Sequence of chain 1.A:
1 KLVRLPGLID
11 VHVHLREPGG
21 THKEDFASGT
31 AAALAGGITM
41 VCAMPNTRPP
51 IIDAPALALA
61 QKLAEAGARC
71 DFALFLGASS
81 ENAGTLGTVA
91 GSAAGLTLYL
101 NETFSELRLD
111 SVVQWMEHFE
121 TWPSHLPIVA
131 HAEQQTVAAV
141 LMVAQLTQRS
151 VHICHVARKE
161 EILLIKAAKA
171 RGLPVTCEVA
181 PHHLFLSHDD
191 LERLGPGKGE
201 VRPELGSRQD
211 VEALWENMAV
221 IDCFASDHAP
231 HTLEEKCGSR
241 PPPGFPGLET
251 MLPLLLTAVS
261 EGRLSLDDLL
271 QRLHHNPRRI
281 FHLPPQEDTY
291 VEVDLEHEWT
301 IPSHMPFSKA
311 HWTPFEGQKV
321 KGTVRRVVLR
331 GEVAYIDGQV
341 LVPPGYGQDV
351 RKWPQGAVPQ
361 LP

Binding-site contacts:
Ligand atom O2 contacts residue VAL201 of chain 1.A at 3.6 Å.
Ligand atom O41 contacts residue HIS14 of chain 1.A at 3.3 Å (h-bond).
Ligand atom C6 contacts residue ARG202 of chain 1.A at 3.8 Å.
Ligand atom O42 contacts residue PRO243 of chain 1.A at 3.1 Å (h-bond).
Ligand atom C6 contacts residue ZN1 of chain 1.H at 4.2 Å.
Ligand atom C2 contacts residue PRO243 of chain 1.A at 3.5 Å (hydrophobic).
Ligand atom O41 contacts residue ARG16 of chain 1.A at 2.9 Å (salt-bridge).
Ligand atom N1 contacts residue ASP227 of chain 1.A at 4.1 Å.
Ligand atom O42 contacts residue ALA229 of chain 1.A at 3.7 Å.
Ligand atom N1 contacts residue ZN1 of chain 1.I at 4.1 Å.
Ligand atom F5 contacts residue TYR99 of chain 1.A at 3.8 Å.
Ligand atom O42 contacts residue HIS231 of chain 1.A at 3.0 Å (h-bond).
Ligand atom N3 contacts residue GLY244 of chain 1.A at 3.9 Å.
Ligand atom N3 contacts residue ALA229 of chain 1.A at 3.9 Å.
Ligand atom C41 contacts residue ALA229 of chain 1.A at 4.0 Å (hydrophobic).
Ligand atom O6 contacts residue ARG202 of chain 1.A at 3.9 Å.
Ligand atom F5 contacts residue ASN46 of chain 1.A at 3.1 Å.
Ligand atom N1 contacts residue ARG202 of chain 1.A at 2.9 Å (salt-bridge).
Ligand atom C4 contacts residue PRO243 of chain 1.A at 3.9 Å (hydrophobic).
Ligand atom O2 contacts residue GLY244 of chain 1.A at 3.2 Å (h-bond).
Ligand atom O42 contacts residue ARG16 of chain 1.A at 2.8 Å (salt-bridge).
Ligand atom C41 contacts residue PRO243 of chain 1.A at 4.0 Å (hydrophobic).
Ligand atom F5 contacts residue HIS14 of chain 1.A at 3.5 Å.
Ligand atom C2 contacts residue ARG202 of chain 1.A at 3.5 Å.
Ligand atom O6 contacts residue ZN1 of chain 1.I at 2.6 Å.
Ligand atom O2 contacts residue PRO243 of chain 1.A at 3.2 Å.
Ligand atom C6 contacts residue HIS131 of chain 1.A at 4.0 Å.
Ligand atom O6 contacts residue FMT1 of chain 1.B at 4.0 Å.
Ligand atom C6 contacts residue ZN1 of chain 1.I at 3.4 Å.
Ligand atom C41 contacts residue ASN46 of chain 1.A at 4.0 Å.
Ligand atom F5 contacts residue FMT1 of chain 1.B at 3.8 Å.
Ligand atom O6 contacts residue HIS131 of chain 1.A at 3.0 Å (h-bond).
Ligand atom C2 contacts residue GLY244 of chain 1.A at 3.9 Å.
Ligand atom O41 contacts residue ASN46 of chain 1.A at 2.9 Å (h-bond).
Ligand atom O2 contacts residue ARG202 of chain 1.A at 3.0 Å (salt-bridge).
Ligand atom C5 contacts residue ZN1 of chain 1.H at 4.1 Å.
Ligand atom F5 contacts residue ZN1 of chain 1.H at 4.1 Å.
Ligand atom C5 contacts residue HIS14 of chain 1.A at 4.1 Å.
Ligand atom N3 contacts residue PRO243 of chain 1.A at 2.9 Å (h-bond).
Ligand atom C41 contacts residue ARG16 of chain 1.A at 3.5 Å.

The small molecule below binds the protein below.
Small molecule (SMILES): O=C(O)c1[nH]c(=O)[nH]c(=O)c1F